Binding-site contacts:
Ligand atom OAA contacts residue THR502 of chain 1.F at 3.0 Å (h-bond).
Ligand atom CAT contacts residue TYR472 of chain 1.F at 3.8 Å (hydrophobic).
Ligand atom OAB contacts residue ARG507 of chain 1.F at 3.3 Å (salt-bridge).
Ligand atom FAF contacts residue GLU424 of chain 1.F at 3.6 Å.
Ligand atom OAC contacts residue SER676 of chain 1.F at 3.6 Å.
Ligand atom CAZ contacts residue TYR472 of chain 1.F at 3.7 Å (hydrophobic).
Ligand atom NAY contacts residue TYR472 of chain 1.F at 3.8 Å.
Ligand atom CAV contacts residue PRO500 of chain 1.F at 3.8 Å (hydrophobic).
Ligand atom OAE contacts residue SER676 of chain 1.F at 2.4 Å (h-bond).
Ligand atom CAV contacts residue TYR472 of chain 1.F at 3.6 Å (hydrophobic).
Ligand atom NAP contacts residue PRO500 of chain 1.F at 3.0 Å (h-bond).
Ligand atom CAI contacts residue TYR472 of chain 1.F at 3.9 Å (hydrophobic).
Ligand atom FAH contacts residue TYR754 of chain 1.F at 2.5 Å.
Ligand atom NAP contacts residue THR502 of chain 1.F at 3.2 Å (h-bond).
Ligand atom FAG contacts residue MET730 of chain 1.F at 3.2 Å.
Ligand atom PBA contacts residue SER676 of chain 1.F at 3.2 Å.
Ligand atom CAL contacts residue THR708 of chain 1.F at 3.7 Å.
Ligand atom CAJ contacts residue PRO500 of chain 1.F at 3.7 Å (hydrophobic).
Ligand atom CAK contacts residue THR708 of chain 1.F at 3.9 Å.
Ligand atom CAW contacts residue TYR472 of chain 1.F at 3.6 Å (hydrophobic).
Ligand atom OAE contacts residue GLY675 of chain 1.F at 3.6 Å.
Ligand atom FAF contacts residue PRO500 of chain 1.F at 3.2 Å.
Ligand atom CAT contacts residue THR502 of chain 1.F at 3.1 Å.
Ligand atom CAZ contacts residue TYR754 of chain 1.F at 3.7 Å (hydrophobic).
Ligand atom FAF contacts residue TYR427 of chain 1.F at 3.9 Å.
Ligand atom OAQ contacts residue THR708 of chain 1.F at 3.5 Å.
Ligand atom OAA contacts residue ARG507 of chain 1.F at 2.9 Å (salt-bridge).
Ligand atom CAJ contacts residue TYR754 of chain 1.F at 3.8 Å (hydrophobic).
Ligand atom OAD contacts residue SER676 of chain 1.F at 3.1 Å (h-bond).
Ligand atom FAF contacts residue TYR472 of chain 1.F at 3.0 Å.
Ligand atom CAM contacts residue GLU424 of chain 1.F at 3.7 Å.
Ligand atom OAQ contacts residue MET730 of chain 1.F at 3.8 Å.
Ligand atom OAC contacts residue GLY675 of chain 1.F at 3.5 Å.
Ligand atom CAJ contacts residue TYR472 of chain 1.F at 3.6 Å (hydrophobic).
Ligand atom CAL contacts residue MET730 of chain 1.F at 3.9 Å (hydrophobic).
Ligand atom OAA contacts residue LEU501 of chain 1.F at 4.0 Å.
Ligand atom CAS contacts residue TYR472 of chain 1.F at 3.6 Å (hydrophobic).
Ligand atom NAP contacts residue TYR472 of chain 1.F at 3.7 Å.
Ligand atom FAG contacts residue GLU424 of chain 1.F at 3.6 Å.
Ligand atom CAT contacts residue ARG507 of chain 1.F at 3.9 Å.

This protein binds this small molecule.
Small molecule (SMILES): O=c1[nH]c2cc(C(F)(F)F)c(N3CCOCC3)cc2n(CP(=O)(O)O)c1=O

Sequence of chain 1.F:
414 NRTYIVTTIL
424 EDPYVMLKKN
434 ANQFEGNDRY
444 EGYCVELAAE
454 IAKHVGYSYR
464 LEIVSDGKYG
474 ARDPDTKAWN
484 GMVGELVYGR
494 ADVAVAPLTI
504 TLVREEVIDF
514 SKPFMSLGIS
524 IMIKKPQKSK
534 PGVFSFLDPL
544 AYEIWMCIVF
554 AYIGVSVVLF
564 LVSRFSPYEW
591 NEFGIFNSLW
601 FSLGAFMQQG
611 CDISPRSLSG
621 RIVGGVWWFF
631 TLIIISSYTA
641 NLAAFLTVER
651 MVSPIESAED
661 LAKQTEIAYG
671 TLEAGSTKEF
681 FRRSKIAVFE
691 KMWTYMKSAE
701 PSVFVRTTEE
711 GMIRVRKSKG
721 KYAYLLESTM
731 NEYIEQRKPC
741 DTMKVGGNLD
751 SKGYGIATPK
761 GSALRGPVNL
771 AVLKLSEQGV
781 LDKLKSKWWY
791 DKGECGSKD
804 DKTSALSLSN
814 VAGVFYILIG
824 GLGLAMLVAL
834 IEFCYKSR